A protein and the small-molecule ligand that binds it are described below.
Small molecule (SMILES): CC(=O)N[C@@H]1[C@@H](O)[C@H](O)[C@@H](CO)O[C@H]1O

Binding-site contacts:
Ligand atom C2 contacts residue ASN300 of chain 1.A at 2.6 Å.
Ligand atom C8 contacts residue SER220 of chain 1.A at 4.4 Å.
Ligand atom O7 contacts residue ASN300 of chain 1.A at 2.7 Å (h-bond).
Ligand atom C7 contacts residue ASN300 of chain 1.A at 3.2 Å.
Ligand atom C1 contacts residue ASN300 of chain 1.A at 1.5 Å.
Ligand atom C5 contacts residue SER302 of chain 1.A at 4.3 Å.
Ligand atom C5 contacts residue ASN300 of chain 1.A at 3.8 Å.
Ligand atom C3 contacts residue ASN300 of chain 1.A at 4.0 Å.
Ligand atom N2 contacts residue ASN300 of chain 1.A at 3.1 Å (h-bond).
Ligand atom O5 contacts residue ASN300 of chain 1.A at 2.4 Å (h-bond).
Ligand atom C4 contacts residue ASN300 of chain 1.A at 4.4 Å.
Ligand atom C8 contacts residue CYS219 of chain 1.A at 3.9 Å (hydrophobic).
Ligand atom O5 contacts residue SER302 of chain 1.A at 3.5 Å (h-bond).
Ligand atom C8 contacts residue ASN300 of chain 1.A at 4.5 Å.
Ligand atom O7 contacts residue CYS219 of chain 1.A at 4.4 Å.
Ligand atom C1 contacts residue SER302 of chain 1.A at 3.9 Å.
Ligand atom C6 contacts residue GLU303 of chain 1.A at 4.0 Å.

Sequence of chain 1.A:
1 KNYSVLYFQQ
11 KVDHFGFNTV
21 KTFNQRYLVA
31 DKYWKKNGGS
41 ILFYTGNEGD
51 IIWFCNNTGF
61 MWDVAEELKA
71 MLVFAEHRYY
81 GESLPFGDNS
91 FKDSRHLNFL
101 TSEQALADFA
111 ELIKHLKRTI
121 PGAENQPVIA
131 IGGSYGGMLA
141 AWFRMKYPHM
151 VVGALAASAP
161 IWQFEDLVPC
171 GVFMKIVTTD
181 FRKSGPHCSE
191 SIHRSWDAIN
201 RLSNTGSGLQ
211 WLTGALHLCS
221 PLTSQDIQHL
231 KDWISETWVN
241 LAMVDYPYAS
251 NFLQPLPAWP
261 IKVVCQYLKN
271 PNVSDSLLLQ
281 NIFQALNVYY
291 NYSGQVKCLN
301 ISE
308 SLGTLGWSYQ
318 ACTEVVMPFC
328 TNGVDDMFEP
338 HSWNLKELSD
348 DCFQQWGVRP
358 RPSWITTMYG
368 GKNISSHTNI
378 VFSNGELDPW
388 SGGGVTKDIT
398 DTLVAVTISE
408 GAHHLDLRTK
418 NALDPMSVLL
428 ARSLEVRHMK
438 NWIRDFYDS